Sequence of chain 1.B:
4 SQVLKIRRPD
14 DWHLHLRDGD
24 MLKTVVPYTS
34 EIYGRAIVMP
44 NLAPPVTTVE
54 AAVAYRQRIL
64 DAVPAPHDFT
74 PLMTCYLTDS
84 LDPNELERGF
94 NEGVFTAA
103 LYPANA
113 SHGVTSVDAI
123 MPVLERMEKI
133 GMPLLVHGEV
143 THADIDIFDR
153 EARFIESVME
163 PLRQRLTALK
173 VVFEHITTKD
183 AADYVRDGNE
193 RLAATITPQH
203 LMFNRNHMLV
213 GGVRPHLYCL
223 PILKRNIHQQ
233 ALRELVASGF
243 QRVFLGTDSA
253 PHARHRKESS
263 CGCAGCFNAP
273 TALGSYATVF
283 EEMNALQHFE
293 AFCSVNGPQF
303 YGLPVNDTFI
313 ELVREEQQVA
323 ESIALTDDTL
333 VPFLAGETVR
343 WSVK

Binding-site contacts:
Ligand atom O4 contacts residue KCX102 of chain 1.B at 3.5 Å (h-bond).
Ligand atom O5 contacts residue KCX102 of chain 1.B at 3.5 Å (h-bond).
Ligand atom O2 contacts residue LEU222 of chain 1.B at 2.7 Å (h-bond).
Ligand atom O2 contacts residue GLY267 of chain 1.B at 3.1 Å (h-bond).
Ligand atom O61 contacts residue ARG20 of chain 1.B at 2.9 Å (salt-bridge).
Ligand atom C5 contacts residue HIS18 of chain 1.B at 4.0 Å.
Ligand atom O4 contacts residue ASP250 of chain 1.B at 2.9 Å (salt-bridge).
Ligand atom O4 contacts residue ZN1 of chain 1.G at 2.3 Å.
Ligand atom O5 contacts residue ZN1 of chain 1.G at 3.9 Å.
Ligand atom O5 contacts residue ZN1 of chain 1.H at 2.2 Å.
Ligand atom O4 contacts residue ZN1 of chain 1.H at 2.9 Å.
Ligand atom O62 contacts residue ALA252 of chain 1.B at 3.7 Å.
Ligand atom C4 contacts residue ZN1 of chain 1.H at 2.9 Å.
Ligand atom N1 contacts residue GLY267 of chain 1.B at 3.9 Å.
Ligand atom C2 contacts residue ALA266 of chain 1.B at 3.7 Å (hydrophobic).
Ligand atom C5 contacts residue ZN1 of chain 1.G at 4.0 Å.
Ligand atom O2 contacts residue CYS221 of chain 1.B at 3.1 Å.
Ligand atom C61 contacts residue ALA252 of chain 1.B at 3.7 Å (hydrophobic).
Ligand atom C6 contacts residue ALA252 of chain 1.B at 3.7 Å (hydrophobic).
Ligand atom N3 contacts residue LEU222 of chain 1.B at 2.7 Å (h-bond).
Ligand atom O62 contacts residue HIS254 of chain 1.B at 3.0 Å (h-bond).
Ligand atom C4 contacts residue KCX102 of chain 1.B at 3.6 Å.
Ligand atom O2 contacts residue ALA266 of chain 1.B at 3.2 Å.
Ligand atom C4 contacts residue ZN1 of chain 1.G at 3.1 Å.
Ligand atom O61 contacts residue ASN44 of chain 1.B at 2.8 Å (h-bond).
Ligand atom N1 contacts residue ALA252 of chain 1.B at 4.0 Å.
Ligand atom C2 contacts residue LEU222 of chain 1.B at 3.5 Å (hydrophobic).
Ligand atom O62 contacts residue ARG20 of chain 1.B at 2.8 Å (salt-bridge).
Ligand atom O4 contacts residue HIS177 of chain 1.B at 3.9 Å.
Ligand atom O62 contacts residue ALA266 of chain 1.B at 3.0 Å (h-bond).
Ligand atom O4 contacts residue HIS18 of chain 1.B at 3.4 Å (h-bond).
Ligand atom O5 contacts residue HIS139 of chain 1.B at 3.2 Å (h-bond).
Ligand atom C4 contacts residue HIS18 of chain 1.B at 3.9 Å.
Ligand atom N3 contacts residue ASP250 of chain 1.B at 3.0 Å (salt-bridge).
Ligand atom N1 contacts residue ALA266 of chain 1.B at 3.0 Å (h-bond).
Ligand atom C61 contacts residue ASN44 of chain 1.B at 4.0 Å.
Ligand atom O61 contacts residue HIS18 of chain 1.B at 3.4 Å (h-bond).
Ligand atom C61 contacts residue ALA266 of chain 1.B at 3.9 Å (hydrophobic).
Ligand atom C61 contacts residue ARG20 of chain 1.B at 3.4 Å.
Ligand atom C2 contacts residue GLY267 of chain 1.B at 3.9 Å.

This small molecule binds to this protein.
Small molecule (SMILES): NC(=O)N[C@@H](CC(=O)O)C(=O)O